Binding-site contacts:
Ligand atom O5 contacts residue ASN745 of chain 1.B at 2.4 Å (h-bond).
Ligand atom C2 contacts residue ASN745 of chain 1.B at 2.5 Å.
Ligand atom C7 contacts residue ASN745 of chain 1.B at 3.2 Å.
Ligand atom N2 contacts residue ASN745 of chain 1.B at 2.9 Å (h-bond).
Ligand atom O7 contacts residue LYS737 of chain 1.B at 3.5 Å (salt-bridge).
Ligand atom C4 contacts residue ASN745 of chain 1.B at 4.2 Å.
Ligand atom C3 contacts residue ASN745 of chain 1.B at 3.8 Å.
Ligand atom C8 contacts residue ASN745 of chain 1.B at 4.3 Å.
Ligand atom C1 contacts residue ASN745 of chain 1.B at 1.4 Å.
Ligand atom C5 contacts residue ASN745 of chain 1.B at 3.7 Å.
Ligand atom O7 contacts residue ASN745 of chain 1.B at 3.1 Å (h-bond).

The protein below binds the small molecule below.
Small molecule (SMILES): CC(=O)N[C@@H]1[C@@H](O)[C@H](O)[C@@H](CO)O[C@H]1O

Sequence of chain 1.B:
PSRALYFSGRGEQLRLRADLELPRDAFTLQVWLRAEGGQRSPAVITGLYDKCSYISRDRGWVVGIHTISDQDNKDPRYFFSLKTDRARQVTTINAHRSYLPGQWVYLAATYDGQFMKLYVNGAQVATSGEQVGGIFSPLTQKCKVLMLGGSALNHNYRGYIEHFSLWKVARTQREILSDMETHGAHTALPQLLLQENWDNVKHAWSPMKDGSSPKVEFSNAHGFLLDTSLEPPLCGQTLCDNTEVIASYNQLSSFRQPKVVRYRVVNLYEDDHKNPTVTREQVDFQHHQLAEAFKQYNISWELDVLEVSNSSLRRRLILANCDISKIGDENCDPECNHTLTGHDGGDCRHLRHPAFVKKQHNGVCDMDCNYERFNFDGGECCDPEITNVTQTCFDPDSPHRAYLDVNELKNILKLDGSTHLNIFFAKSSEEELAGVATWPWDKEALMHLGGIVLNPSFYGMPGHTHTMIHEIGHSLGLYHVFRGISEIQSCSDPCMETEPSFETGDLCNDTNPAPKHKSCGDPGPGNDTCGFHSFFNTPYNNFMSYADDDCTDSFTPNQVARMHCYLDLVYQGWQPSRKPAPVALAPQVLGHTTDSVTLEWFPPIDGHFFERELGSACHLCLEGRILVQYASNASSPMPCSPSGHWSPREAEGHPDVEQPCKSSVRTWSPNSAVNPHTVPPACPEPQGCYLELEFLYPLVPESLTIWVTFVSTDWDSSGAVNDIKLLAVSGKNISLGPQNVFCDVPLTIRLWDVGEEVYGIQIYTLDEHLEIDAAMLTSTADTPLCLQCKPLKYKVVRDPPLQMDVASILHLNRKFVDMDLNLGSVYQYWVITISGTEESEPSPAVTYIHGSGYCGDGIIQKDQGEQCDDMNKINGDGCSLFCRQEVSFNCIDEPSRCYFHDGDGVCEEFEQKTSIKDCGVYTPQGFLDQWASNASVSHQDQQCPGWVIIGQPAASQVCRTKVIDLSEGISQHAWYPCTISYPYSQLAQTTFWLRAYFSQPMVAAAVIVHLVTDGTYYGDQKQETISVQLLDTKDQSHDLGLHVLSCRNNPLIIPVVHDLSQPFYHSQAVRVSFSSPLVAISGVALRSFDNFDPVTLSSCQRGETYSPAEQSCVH